The small molecule below binds the protein below.
Small molecule (SMILES): O=C(O)c1cccc(N2C(=O)C(O)=C(C(=O)c3cccc(C(F)(F)F)c3)[C@@H]2c2cccc(C(F)(F)F)c2)c1

Binding-site contacts:
Ligand atom FAH contacts residue ASP91 of chain 1.B at 3.6 Å.
Ligand atom CAX contacts residue LYS40 of chain 1.B at 3.5 Å.
Ligand atom FAK contacts residue LEU38 of chain 1.B at 3.2 Å.
Ligand atom CAR contacts residue GLN33 of chain 1.B at 3.2 Å.
Ligand atom CBF contacts residue GLN33 of chain 1.B at 3.6 Å.
Ligand atom CAW contacts residue LYS37 of chain 1.B at 3.8 Å.
Ligand atom NBJ contacts residue GLN33 of chain 1.B at 3.4 Å (h-bond).
Ligand atom FAI contacts residue ILE84 of chain 1.B at 3.2 Å.
Ligand atom CAO contacts residue ALA10 of chain 1.B at 3.8 Å (hydrophobic).
Ligand atom FAF contacts residue GLN30 of chain 1.B at 3.3 Å.
Ligand atom FAK contacts residue PRO82 of chain 1.B at 3.6 Å.
Ligand atom OAB contacts residue ILE84 of chain 1.B at 3.7 Å.
Ligand atom CAL contacts residue LYS37 of chain 1.B at 3.6 Å.
Ligand atom CAR contacts residue ARG14 of chain 1.B at 3.8 Å.
Ligand atom FAF contacts residue PRO93 of chain 1.B at 3.8 Å.
Ligand atom FAG contacts residue ASP91 of chain 1.B at 3.3 Å.
Ligand atom OAB contacts residue GLN30 of chain 1.B at 2.8 Å (h-bond).
Ligand atom CAV contacts residue GLN30 of chain 1.B at 3.5 Å.
Ligand atom FAJ contacts residue VAL34 of chain 1.B at 3.2 Å.
Ligand atom FAK contacts residue LYS37 of chain 1.B at 3.1 Å.
Ligand atom CAT contacts residue LYS37 of chain 1.B at 3.6 Å.
Ligand atom CBI contacts residue GLN33 of chain 1.B at 3.5 Å.
Ligand atom OAB contacts residue GLN33 of chain 1.B at 3.6 Å.
Ligand atom FAG contacts residue ILE92 of chain 1.B at 3.9 Å.
Ligand atom CAR contacts residue LYS37 of chain 1.B at 3.8 Å.
Ligand atom CBL contacts residue LYS37 of chain 1.B at 3.9 Å.
Ligand atom CBB contacts residue GLN33 of chain 1.B at 3.8 Å.
Ligand atom FAJ contacts residue PRO82 of chain 1.B at 3.5 Å.
Ligand atom CBH contacts residue LYS37 of chain 1.B at 3.5 Å.
Ligand atom FAG contacts residue PHE117 of chain 1.B at 3.5 Å.
Ligand atom CBA contacts residue GLN33 of chain 1.B at 3.7 Å.
Ligand atom FAI contacts residue PRO82 of chain 1.B at 3.2 Å.
Ligand atom FAF contacts residue PHE117 of chain 1.B at 3.5 Å.
Ligand atom OAD contacts residue LYS40 of chain 1.B at 3.8 Å.
Ligand atom CBL contacts residue PRO82 of chain 1.B at 3.7 Å (hydrophobic).
Ligand atom FAH contacts residue PRO93 of chain 1.B at 3.5 Å.
Ligand atom OAC contacts residue ARG14 of chain 1.B at 3.7 Å.
Ligand atom CAM contacts residue ILE84 of chain 1.B at 3.8 Å (hydrophobic).
Ligand atom CAY contacts residue GLN33 of chain 1.B at 3.8 Å.
Ligand atom OAA contacts residue LYS40 of chain 1.B at 2.5 Å (salt-bridge).

Sequence of chain 1.B:
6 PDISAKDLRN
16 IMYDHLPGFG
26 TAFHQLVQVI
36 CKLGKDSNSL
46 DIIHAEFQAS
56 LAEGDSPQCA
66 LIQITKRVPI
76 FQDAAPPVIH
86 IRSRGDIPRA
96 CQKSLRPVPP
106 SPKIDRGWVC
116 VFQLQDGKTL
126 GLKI